Binding-site contacts:
Ligand atom O1G contacts residue MG1 of chain 1.L at 2.0 Å.
Ligand atom N6 contacts residue PHE685 of chain 1.B at 3.5 Å.
Ligand atom O2B contacts residue THR719 of chain 1.B at 2.3 Å (h-bond).
Ligand atom N3 contacts residue CYS858 of chain 1.B at 3.5 Å (h-bond).
Ligand atom O1A contacts residue ALA720 of chain 1.B at 3.4 Å (h-bond).
Ligand atom O3G contacts residue ARG1187 of chain 1.B at 2.3 Å (salt-bridge).
Ligand atom O4' contacts residue LYS863 of chain 1.B at 3.5 Å (salt-bridge).
Ligand atom PG contacts residue MG1 of chain 1.L at 3.5 Å.
Ligand atom O2B contacts residue MG1 of chain 1.L at 2.1 Å.
Ligand atom O3G contacts residue ARG1145 of chain 1.B at 3.4 Å (salt-bridge).
Ligand atom O2B contacts residue GLU833 of chain 1.B at 3.2 Å (salt-bridge).
Ligand atom O1A contacts residue LYS718 of chain 1.B at 3.2 Å (salt-bridge).
Ligand atom O2A contacts residue THR719 of chain 1.B at 3.5 Å.
Ligand atom O1A contacts residue THR719 of chain 1.B at 3.2 Å (h-bond).
Ligand atom N6 contacts residue PHE691 of chain 1.B at 3.2 Å.
Ligand atom O2' contacts residue HIS866 of chain 1.B at 3.0 Å (h-bond).
Ligand atom N3B contacts residue GLY715 of chain 1.B at 3.4 Å (h-bond).
Ligand atom C2 contacts residue HIS866 of chain 1.B at 3.5 Å.
Ligand atom PB contacts residue MG1 of chain 1.L at 3.5 Å.
Ligand atom O2' contacts residue LYS863 of chain 1.B at 3.5 Å.
Ligand atom N7 contacts residue ALA720 of chain 1.B at 3.4 Å.
Ligand atom O1A contacts residue GLY717 of chain 1.B at 2.9 Å.
Ligand atom O1G contacts residue ARG1145 of chain 1.B at 3.5 Å (salt-bridge).
Ligand atom O1G contacts residue GLU833 of chain 1.B at 3.3 Å (salt-bridge).
Ligand atom N1 contacts residue CYS858 of chain 1.B at 3.4 Å (h-bond).
Ligand atom O1B contacts residue GLY717 of chain 1.B at 3.2 Å (h-bond).
Ligand atom N6 contacts residue SER686 of chain 1.B at 3.0 Å (h-bond).
Ligand atom N1 contacts residue SER686 of chain 1.B at 3.2 Å (h-bond).
Ligand atom C2' contacts residue HIS866 of chain 1.B at 3.4 Å.
Ligand atom O1B contacts residue THR719 of chain 1.B at 3.4 Å (h-bond).
Ligand atom O2G contacts residue ARG1190 of chain 1.B at 2.5 Å (salt-bridge).
Ligand atom O1G contacts residue GLU1149 of chain 1.B at 3.6 Å (salt-bridge).
Ligand atom O1G contacts residue ARG1190 of chain 1.B at 3.4 Å (salt-bridge).
Ligand atom O1B contacts residue LYS718 of chain 1.B at 2.7 Å (salt-bridge).
Ligand atom PG contacts residue ARG1190 of chain 1.B at 3.5 Å.
Ligand atom C2 contacts residue CYS858 of chain 1.B at 3.3 Å (hydrophobic).
Ligand atom N7 contacts residue VAL857 of chain 1.B at 3.5 Å.
Ligand atom C4' contacts residue LYS863 of chain 1.B at 3.5 Å.
Ligand atom C5' contacts residue ARG1190 of chain 1.B at 3.4 Å.
Ligand atom N3B contacts residue LYS718 of chain 1.B at 2.9 Å (salt-bridge).

Sequence of chain 1.B:
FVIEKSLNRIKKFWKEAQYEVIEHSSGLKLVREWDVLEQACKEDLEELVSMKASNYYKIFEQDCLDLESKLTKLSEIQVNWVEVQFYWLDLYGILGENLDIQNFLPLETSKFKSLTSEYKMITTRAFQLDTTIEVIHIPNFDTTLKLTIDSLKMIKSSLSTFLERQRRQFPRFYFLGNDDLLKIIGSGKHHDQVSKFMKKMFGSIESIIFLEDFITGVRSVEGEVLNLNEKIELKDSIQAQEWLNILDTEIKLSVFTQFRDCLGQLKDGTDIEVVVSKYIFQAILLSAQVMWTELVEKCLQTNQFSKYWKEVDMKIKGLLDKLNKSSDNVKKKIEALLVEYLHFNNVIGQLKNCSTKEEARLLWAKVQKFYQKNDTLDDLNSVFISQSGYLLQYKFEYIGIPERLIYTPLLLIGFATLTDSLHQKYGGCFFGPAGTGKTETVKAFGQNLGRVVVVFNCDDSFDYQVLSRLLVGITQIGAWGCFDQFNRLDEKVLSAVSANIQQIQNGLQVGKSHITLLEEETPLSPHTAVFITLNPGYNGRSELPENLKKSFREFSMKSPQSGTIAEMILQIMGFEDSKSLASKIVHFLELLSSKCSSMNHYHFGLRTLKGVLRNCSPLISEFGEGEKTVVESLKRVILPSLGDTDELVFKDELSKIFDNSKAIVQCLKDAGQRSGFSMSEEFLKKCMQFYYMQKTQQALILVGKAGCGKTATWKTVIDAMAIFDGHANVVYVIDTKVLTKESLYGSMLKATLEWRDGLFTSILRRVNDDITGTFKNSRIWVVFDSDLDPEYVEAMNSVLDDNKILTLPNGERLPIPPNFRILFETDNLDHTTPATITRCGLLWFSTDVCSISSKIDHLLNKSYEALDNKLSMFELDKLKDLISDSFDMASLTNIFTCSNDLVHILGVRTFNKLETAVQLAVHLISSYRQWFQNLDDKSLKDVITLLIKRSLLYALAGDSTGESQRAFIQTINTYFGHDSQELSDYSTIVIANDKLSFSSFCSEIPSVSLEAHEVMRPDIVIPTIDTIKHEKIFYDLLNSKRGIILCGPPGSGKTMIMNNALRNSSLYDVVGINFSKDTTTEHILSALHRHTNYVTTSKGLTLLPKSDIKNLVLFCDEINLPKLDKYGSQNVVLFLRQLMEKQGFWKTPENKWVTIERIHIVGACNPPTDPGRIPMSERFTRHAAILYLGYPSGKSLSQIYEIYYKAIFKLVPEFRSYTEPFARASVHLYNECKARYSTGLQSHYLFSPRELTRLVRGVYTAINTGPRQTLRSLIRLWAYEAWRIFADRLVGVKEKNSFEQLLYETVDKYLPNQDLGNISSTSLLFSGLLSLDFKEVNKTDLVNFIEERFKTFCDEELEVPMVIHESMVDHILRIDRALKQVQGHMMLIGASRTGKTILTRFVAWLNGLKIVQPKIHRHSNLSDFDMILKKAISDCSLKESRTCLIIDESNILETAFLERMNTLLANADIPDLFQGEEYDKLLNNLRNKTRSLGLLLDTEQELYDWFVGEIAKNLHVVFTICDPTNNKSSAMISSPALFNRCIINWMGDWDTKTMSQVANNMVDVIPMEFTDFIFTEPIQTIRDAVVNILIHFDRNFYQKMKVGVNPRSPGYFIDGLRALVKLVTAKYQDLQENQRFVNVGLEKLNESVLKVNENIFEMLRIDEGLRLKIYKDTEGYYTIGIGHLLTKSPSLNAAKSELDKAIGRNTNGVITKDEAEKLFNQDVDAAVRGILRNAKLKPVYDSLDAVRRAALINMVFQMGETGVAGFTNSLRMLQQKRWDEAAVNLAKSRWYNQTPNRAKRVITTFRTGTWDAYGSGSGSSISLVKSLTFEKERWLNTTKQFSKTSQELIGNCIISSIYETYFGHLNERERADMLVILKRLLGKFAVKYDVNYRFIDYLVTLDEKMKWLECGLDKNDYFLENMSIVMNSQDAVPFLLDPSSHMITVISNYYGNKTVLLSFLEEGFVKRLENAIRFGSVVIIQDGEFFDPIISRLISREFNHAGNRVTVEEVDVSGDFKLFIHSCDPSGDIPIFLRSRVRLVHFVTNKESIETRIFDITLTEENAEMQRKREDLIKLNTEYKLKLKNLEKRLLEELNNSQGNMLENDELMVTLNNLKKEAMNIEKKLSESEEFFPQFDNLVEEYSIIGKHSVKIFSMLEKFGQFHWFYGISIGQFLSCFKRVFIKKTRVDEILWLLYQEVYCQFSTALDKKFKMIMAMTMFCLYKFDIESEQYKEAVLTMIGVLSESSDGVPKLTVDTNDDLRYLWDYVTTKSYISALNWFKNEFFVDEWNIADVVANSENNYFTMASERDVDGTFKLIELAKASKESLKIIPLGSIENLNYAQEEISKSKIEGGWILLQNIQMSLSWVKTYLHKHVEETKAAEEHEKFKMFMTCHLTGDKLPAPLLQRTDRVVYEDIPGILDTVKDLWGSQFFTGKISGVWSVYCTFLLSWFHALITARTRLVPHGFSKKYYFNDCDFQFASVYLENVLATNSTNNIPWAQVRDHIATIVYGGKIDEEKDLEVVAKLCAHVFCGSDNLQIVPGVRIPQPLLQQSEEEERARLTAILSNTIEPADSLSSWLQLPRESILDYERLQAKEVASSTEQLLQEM

The protein below binds the small molecule below.
Small molecule (SMILES): Nc1ncnc2c1ncn2[C@@H]1O[C@H](CO[P](=O)(O)O[P](=O)(O)NP(=O)(O)O)[C@@H](O)[C@H]1O